The small molecule below binds the protein below.
Small molecule (SMILES): CC(=O)c1nc(NC(=O)[C@H]2CNCCN2)sc1-c1cncc(N)c1

Binding-site contacts:
Ligand atom CAF contacts residue VAL35 of chain 1.A at 4.0 Å (hydrophobic).
Ligand atom NAO contacts residue ASN86 of chain 1.A at 2.7 Å (h-bond).
Ligand atom CA contacts residue ASN86 of chain 1.A at 3.3 Å.
Ligand atom NAL contacts residue ASN86 of chain 1.A at 3.2 Å (h-bond).
Ligand atom CB contacts residue TYR85 of chain 1.A at 4.1 Å (hydrophobic).
Ligand atom NAM contacts residue ASP93 of chain 1.A at 2.7 Å (salt-bridge).
Ligand atom OAC contacts residue ASN86 of chain 1.A at 3.2 Å (h-bond).
Ligand atom NAL contacts residue TYR85 of chain 1.A at 3.5 Å.
Ligand atom CAU contacts residue ASN86 of chain 1.A at 3.6 Å.
Ligand atom CB contacts residue ASP93 of chain 1.A at 3.4 Å.
Ligand atom OAC contacts residue TYR85 of chain 1.A at 4.0 Å.
Ligand atom NAK contacts residue VAL40 of chain 1.A at 3.9 Å.
Ligand atom CAT contacts residue VAL30 of chain 1.A at 4.1 Å (hydrophobic).
Ligand atom CAU contacts residue TYR85 of chain 1.A at 3.7 Å (hydrophobic).
Ligand atom NAK contacts residue VAL35 of chain 1.A at 3.7 Å.
Ligand atom CAA contacts residue VAL35 of chain 1.A at 3.7 Å (hydrophobic).
Ligand atom NAB contacts residue VAL30 of chain 1.A at 2.9 Å (h-bond).
Ligand atom NAL contacts residue ILE96 of chain 1.A at 3.4 Å.
Ligand atom OAC contacts residue ILE96 of chain 1.A at 4.0 Å.
Ligand atom CAS contacts residue VAL30 of chain 1.A at 3.7 Å (hydrophobic).
Ligand atom CAH contacts residue ASP93 of chain 1.A at 3.3 Å.
Ligand atom CAE contacts residue VAL35 of chain 1.A at 4.0 Å (hydrophobic).
Ligand atom NAO contacts residue TYR85 of chain 1.A at 3.7 Å.
Ligand atom CAI contacts residue ASP93 of chain 1.A at 3.2 Å.
Ligand atom CAA contacts residue VAL30 of chain 1.A at 4.1 Å (hydrophobic).
Ligand atom CAU contacts residue ILE96 of chain 1.A at 3.2 Å (hydrophobic).
Ligand atom N contacts residue ASP93 of chain 1.A at 3.8 Å.
Ligand atom CAG contacts residue VAL30 of chain 1.A at 3.3 Å (hydrophobic).
Ligand atom C contacts residue ASN86 of chain 1.A at 3.5 Å.
Ligand atom CB contacts residue ASN86 of chain 1.A at 3.5 Å.
Ligand atom CAF contacts residue VAL40 of chain 1.A at 3.7 Å (hydrophobic).
Ligand atom CAQ contacts residue ASN86 of chain 1.A at 4.1 Å.
Ligand atom CAV contacts residue ILE96 of chain 1.A at 4.1 Å (hydrophobic).
Ligand atom CAI contacts residue ASP90 of chain 1.A at 3.8 Å.
Ligand atom CA contacts residue ASP93 of chain 1.A at 3.3 Å.
Ligand atom C contacts residue ILE96 of chain 1.A at 4.0 Å (hydrophobic).
Ligand atom NAO contacts residue ILE96 of chain 1.A at 3.2 Å.
Ligand atom SAP contacts residue ILE96 of chain 1.A at 4.1 Å.
Ligand atom NAB contacts residue LYS33 of chain 1.A at 4.1 Å.
Ligand atom OAC contacts residue ALA82 of chain 1.A at 4.1 Å.

Sequence of chain 1.A:
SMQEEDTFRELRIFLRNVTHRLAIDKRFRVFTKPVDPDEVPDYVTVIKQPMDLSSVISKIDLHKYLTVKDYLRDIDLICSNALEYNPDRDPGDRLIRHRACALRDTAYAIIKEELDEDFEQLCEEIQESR